A protein and the small-molecule ligand that binds it are described below.
Small molecule (SMILES): Cc1cc(OCCCc2c3n(c4c(-c5c(C)nn(C)c5C)c(Cl)ccc24)CCCN(c2cc(C(=O)O)cc4c2ccn4C)C3=O)cc(C)c1Cl

Sequence of chain 1.A:
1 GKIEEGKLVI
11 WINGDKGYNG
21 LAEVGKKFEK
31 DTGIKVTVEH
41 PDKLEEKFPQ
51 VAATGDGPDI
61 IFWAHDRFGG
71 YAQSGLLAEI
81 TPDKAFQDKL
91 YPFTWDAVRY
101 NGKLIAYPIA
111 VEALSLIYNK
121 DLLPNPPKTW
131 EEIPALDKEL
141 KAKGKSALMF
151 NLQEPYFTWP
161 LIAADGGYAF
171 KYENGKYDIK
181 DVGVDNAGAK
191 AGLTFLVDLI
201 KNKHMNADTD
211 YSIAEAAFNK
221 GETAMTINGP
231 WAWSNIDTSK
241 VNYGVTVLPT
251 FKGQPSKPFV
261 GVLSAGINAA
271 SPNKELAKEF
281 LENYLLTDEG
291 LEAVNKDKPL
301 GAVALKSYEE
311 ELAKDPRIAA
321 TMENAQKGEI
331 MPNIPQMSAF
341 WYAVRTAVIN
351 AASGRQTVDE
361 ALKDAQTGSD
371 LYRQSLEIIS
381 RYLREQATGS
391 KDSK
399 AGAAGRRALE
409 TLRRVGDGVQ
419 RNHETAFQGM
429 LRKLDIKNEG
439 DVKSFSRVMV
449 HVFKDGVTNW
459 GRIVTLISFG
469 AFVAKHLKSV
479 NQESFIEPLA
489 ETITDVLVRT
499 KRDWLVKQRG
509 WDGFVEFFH

Binding-site contacts:
Ligand atom C25 contacts residue MET322 of chain 1.A at 3.9 Å (hydrophobic).
Ligand atom O02 contacts residue PHE93 of chain 1.A at 3.2 Å.
Ligand atom N04 contacts residue GLN326 of chain 1.A at 3.9 Å.
Ligand atom C07 contacts residue PHE93 of chain 1.A at 4.2 Å (hydrophobic).
Ligand atom C05 contacts residue VAL111 of chain 1.A at 3.9 Å (hydrophobic).
Ligand atom CL contacts residue ALA325 of chain 1.A at 3.2 Å.
Ligand atom CL contacts residue GLN326 of chain 1.A at 3.3 Å.
Ligand atom C27 contacts residue GLU309 of chain 1.A at 4.1 Å.
Ligand atom C06 contacts residue PHE93 of chain 1.A at 4.1 Å (hydrophobic).
Ligand atom C04 contacts residue VAL111 of chain 1.A at 4.1 Å (hydrophobic).
Ligand atom C18 contacts residue PHE93 of chain 1.A at 4.1 Å (hydrophobic).
Ligand atom C06 contacts residue MET322 of chain 1.A at 4.1 Å (hydrophobic).
Ligand atom C35 contacts residue PRO92 of chain 1.A at 3.8 Å (hydrophobic).
Ligand atom C11 contacts residue PHE93 of chain 1.A at 4.0 Å (hydrophobic).
Ligand atom C34 contacts residue PRO92 of chain 1.A at 4.1 Å (hydrophobic).
Ligand atom C36 contacts residue PRO92 of chain 1.A at 3.4 Å (hydrophobic).
Ligand atom C33 contacts residue PRO92 of chain 1.A at 4.1 Å (hydrophobic).
Ligand atom O02 contacts residue PRO92 of chain 1.A at 3.8 Å.
Ligand atom C38 contacts residue PRO92 of chain 1.A at 3.8 Å (hydrophobic).
Ligand atom C27 contacts residue TYR91 of chain 1.A at 3.6 Å (hydrophobic).
Ligand atom C19 contacts residue GLN326 of chain 1.A at 4.2 Å.
Ligand atom C21 contacts residue GLN326 of chain 1.A at 3.3 Å.
Ligand atom C31 contacts residue PRO92 of chain 1.A at 4.0 Å (hydrophobic).
Ligand atom C10 contacts residue TYR91 of chain 1.A at 3.5 Å (hydrophobic).
Ligand atom C04 contacts residue ALA325 of chain 1.A at 4.0 Å (hydrophobic).
Ligand atom C30 contacts residue PRO92 of chain 1.A at 3.6 Å (hydrophobic).
Ligand atom C04 contacts residue MET322 of chain 1.A at 3.8 Å (hydrophobic).
Ligand atom O02 contacts residue TYR91 of chain 1.A at 3.4 Å.
Ligand atom C33 contacts residue TYR91 of chain 1.A at 3.8 Å (hydrophobic).
Ligand atom C29 contacts residue TYR91 of chain 1.A at 4.0 Å (hydrophobic).
Ligand atom C05 contacts residue MET322 of chain 1.A at 3.8 Å (hydrophobic).
Ligand atom O04 contacts residue TYR91 of chain 1.A at 4.1 Å.
Ligand atom O01 contacts residue MET322 of chain 1.A at 3.7 Å.
Ligand atom C12 contacts residue PHE93 of chain 1.A at 3.8 Å (hydrophobic).
Ligand atom C09 contacts residue TYR91 of chain 1.A at 3.8 Å (hydrophobic).
Ligand atom C08 contacts residue TYR91 of chain 1.A at 3.9 Å (hydrophobic).
Ligand atom O04 contacts residue LYS306 of chain 1.A at 3.9 Å.
Ligand atom N05 contacts residue PRO92 of chain 1.A at 3.4 Å.
Ligand atom C37 contacts residue PRO92 of chain 1.A at 3.6 Å (hydrophobic).
Ligand atom C20 contacts residue GLN326 of chain 1.A at 3.6 Å.